A small-molecule ligand and the protein it binds are described below.
Small molecule (SMILES): COc1nccnc1CC(C)C

Sequence of chain 1.A:
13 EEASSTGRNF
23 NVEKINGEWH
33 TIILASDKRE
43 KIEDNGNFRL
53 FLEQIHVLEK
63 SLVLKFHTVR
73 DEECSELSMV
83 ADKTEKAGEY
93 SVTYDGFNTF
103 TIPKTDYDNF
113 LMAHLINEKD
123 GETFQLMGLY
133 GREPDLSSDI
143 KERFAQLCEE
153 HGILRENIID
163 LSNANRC

Binding-site contacts:
Ligand atom N4 contacts residue LEU128 of chain 1.A at 3.7 Å.
Ligand atom N4 contacts residue PHE50 of chain 1.A at 3.8 Å.
Ligand atom C2 contacts residue TYR132 of chain 1.A at 3.3 Å (hydrophobic).
Ligand atom O31 contacts residue PHE68 of chain 1.A at 3.9 Å.
Ligand atom C31 contacts residue TYR96 of chain 1.A at 4.4 Å (hydrophobic).
Ligand atom C6 contacts residue PHE68 of chain 1.A at 4.5 Å (hydrophobic).
Ligand atom C6 contacts residue LEU52 of chain 1.A at 3.9 Å (hydrophobic).
Ligand atom N1 contacts residue PHE68 of chain 1.A at 4.0 Å.
Ligand atom C3 contacts residue LEU117 of chain 1.A at 4.3 Å (hydrophobic).
Ligand atom N1 contacts residue TYR132 of chain 1.A at 2.5 Å (h-bond).
Ligand atom O31 contacts residue LEU117 of chain 1.A at 3.8 Å.
Ligand atom C21 contacts residue TYR132 of chain 1.A at 3.3 Å (hydrophobic).
Ligand atom C23 contacts residue ALA115 of chain 1.A at 3.9 Å (hydrophobic).
Ligand atom C3 contacts residue PHE68 of chain 1.A at 3.9 Å (hydrophobic).
Ligand atom C3 contacts residue LEU128 of chain 1.A at 4.2 Å (hydrophobic).
Ligand atom C24 contacts residue LEU117 of chain 1.A at 4.0 Å (hydrophobic).
Ligand atom C31 contacts residue LEU117 of chain 1.A at 3.9 Å (hydrophobic).
Ligand atom C6 contacts residue TYR132 of chain 1.A at 3.4 Å (hydrophobic).
Ligand atom C31 contacts residue PHE68 of chain 1.A at 4.4 Å (hydrophobic).
Ligand atom N1 contacts residue LEU36 of chain 1.A at 4.4 Å.
Ligand atom C24 contacts residue TYR132 of chain 1.A at 3.6 Å (hydrophobic).
Ligand atom C23 contacts residue PHE102 of chain 1.A at 3.7 Å (hydrophobic).
Ligand atom N4 contacts residue LEU52 of chain 1.A at 3.4 Å.
Ligand atom C21 contacts residue PHE68 of chain 1.A at 3.9 Å (hydrophobic).
Ligand atom C24 contacts residue LEU128 of chain 1.A at 4.5 Å (hydrophobic).
Ligand atom C22 contacts residue ALA115 of chain 1.A at 4.4 Å (hydrophobic).
Ligand atom C24 contacts residue ALA115 of chain 1.A at 3.6 Å (hydrophobic).
Ligand atom C5 contacts residue LEU128 of chain 1.A at 3.4 Å (hydrophobic).
Ligand atom C22 contacts residue LEU117 of chain 1.A at 4.3 Å (hydrophobic).
Ligand atom C5 contacts residue LEU52 of chain 1.A at 3.6 Å (hydrophobic).
Ligand atom C22 contacts residue TYR132 of chain 1.A at 4.0 Å (hydrophobic).
Ligand atom C3 contacts residue LEU52 of chain 1.A at 4.2 Å (hydrophobic).
Ligand atom C6 contacts residue LEU128 of chain 1.A at 3.7 Å (hydrophobic).
Ligand atom C6 contacts residue PHE50 of chain 1.A at 3.8 Å (hydrophobic).
Ligand atom C2 contacts residue PHE68 of chain 1.A at 3.8 Å (hydrophobic).
Ligand atom C5 contacts residue PHE50 of chain 1.A at 3.3 Å (hydrophobic).
Ligand atom C6 contacts residue LEU36 of chain 1.A at 4.0 Å (hydrophobic).
Ligand atom C31 contacts residue MET81 of chain 1.A at 3.8 Å (hydrophobic).
Ligand atom N1 contacts residue LEU128 of chain 1.A at 4.2 Å.
Ligand atom C31 contacts residue LEU52 of chain 1.A at 4.2 Å (hydrophobic).